A small-molecule ligand and the protein it binds are described below.
Small molecule (SMILES): CC(=O)N[C@H]1[C@H](O[C@H]2[C@H](O)[C@@H](NC(C)=O)CO[C@@H]2CO)O[C@H](CO)[C@@H](O[C@@H]2O[C@H](CO)[C@@H](O)[C@H](O)[C@@H]2O)[C@@H]1O

Binding-site contacts:
Ligand atom C6 contacts residue ILE255 of chain 1.B at 4.0 Å (hydrophobic).
Ligand atom C8 contacts residue THR187 of chain 1.B at 4.1 Å.
Ligand atom O7 contacts residue ARG188 of chain 1.B at 2.8 Å (salt-bridge).
Ligand atom N2 contacts residue ASN99 of chain 1.B at 2.9 Å (h-bond).
Ligand atom C7 contacts residue ILE106 of chain 1.B at 3.5 Å (hydrophobic).
Ligand atom O3 contacts residue ILE106 of chain 1.B at 3.7 Å.
Ligand atom C8 contacts residue ILE106 of chain 1.B at 3.5 Å (hydrophobic).
Ligand atom C5 contacts residue TYR124 of chain 1.B at 3.6 Å (hydrophobic).
Ligand atom C3 contacts residue TYR124 of chain 1.B at 3.5 Å (hydrophobic).
Ligand atom C2 contacts residue TYR124 of chain 1.B at 4.0 Å (hydrophobic).
Ligand atom C1 contacts residue GLN103 of chain 1.B at 4.1 Å.
Ligand atom O3 contacts residue TYR124 of chain 1.B at 2.7 Å (h-bond).
Ligand atom C7 contacts residue PRO104 of chain 1.B at 4.0 Å (hydrophobic).
Ligand atom C2 contacts residue PRO104 of chain 1.B at 3.3 Å (hydrophobic).
Ligand atom C8 contacts residue GLY98 of chain 1.B at 3.4 Å.
Ligand atom C1 contacts residue TYR124 of chain 1.B at 3.8 Å (hydrophobic).
Ligand atom C8 contacts residue ARG188 of chain 1.B at 3.7 Å.
Ligand atom O5 contacts residue ASN99 of chain 1.B at 2.4 Å (h-bond).
Ligand atom N2 contacts residue PRO104 of chain 1.B at 3.0 Å (h-bond).
Ligand atom O5 contacts residue GLN103 of chain 1.B at 3.5 Å (h-bond).
Ligand atom O7 contacts residue ASN99 of chain 1.B at 3.8 Å.
Ligand atom C3 contacts residue ASN99 of chain 1.B at 3.7 Å.
Ligand atom C7 contacts residue ARG188 of chain 1.B at 3.6 Å.
Ligand atom C5 contacts residue ASN99 of chain 1.B at 3.6 Å.
Ligand atom C1 contacts residue PRO104 of chain 1.B at 3.6 Å (hydrophobic).
Ligand atom C2 contacts residue ASN99 of chain 1.B at 2.4 Å.
Ligand atom O5 contacts residue TYR124 of chain 1.B at 3.2 Å (h-bond).
Ligand atom C8 contacts residue ALA186 of chain 1.B at 3.5 Å (hydrophobic).
Ligand atom C6 contacts residue TYR124 of chain 1.B at 3.6 Å (hydrophobic).
Ligand atom C6 contacts residue GLN103 of chain 1.B at 2.6 Å.
Ligand atom C8 contacts residue LEU97 of chain 1.B at 3.5 Å (hydrophobic).
Ligand atom O7 contacts residue THR187 of chain 1.B at 3.6 Å.
Ligand atom C5 contacts residue GLN103 of chain 1.B at 3.6 Å.
Ligand atom C4 contacts residue TYR124 of chain 1.B at 3.5 Å (hydrophobic).
Ligand atom N2 contacts residue ILE106 of chain 1.B at 3.4 Å.
Ligand atom O5 contacts residue PRO104 of chain 1.B at 3.6 Å.
Ligand atom O6 contacts residue GLN103 of chain 1.B at 1.9 Å (h-bond).
Ligand atom O6 contacts residue ILE255 of chain 1.B at 3.7 Å.
Ligand atom C1 contacts residue ASN99 of chain 1.B at 1.4 Å.
Ligand atom C7 contacts residue ASN99 of chain 1.B at 3.4 Å.

Sequence of chain 1.B:
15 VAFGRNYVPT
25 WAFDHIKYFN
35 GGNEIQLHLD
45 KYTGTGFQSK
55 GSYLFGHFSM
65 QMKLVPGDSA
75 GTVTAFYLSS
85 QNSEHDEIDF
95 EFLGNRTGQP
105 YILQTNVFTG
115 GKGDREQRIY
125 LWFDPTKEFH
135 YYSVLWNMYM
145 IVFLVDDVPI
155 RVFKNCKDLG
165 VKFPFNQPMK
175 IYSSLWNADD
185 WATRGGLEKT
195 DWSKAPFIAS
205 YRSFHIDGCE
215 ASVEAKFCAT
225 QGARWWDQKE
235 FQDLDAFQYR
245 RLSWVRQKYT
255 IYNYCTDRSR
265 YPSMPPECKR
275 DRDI